Sequence of chain 1.B:
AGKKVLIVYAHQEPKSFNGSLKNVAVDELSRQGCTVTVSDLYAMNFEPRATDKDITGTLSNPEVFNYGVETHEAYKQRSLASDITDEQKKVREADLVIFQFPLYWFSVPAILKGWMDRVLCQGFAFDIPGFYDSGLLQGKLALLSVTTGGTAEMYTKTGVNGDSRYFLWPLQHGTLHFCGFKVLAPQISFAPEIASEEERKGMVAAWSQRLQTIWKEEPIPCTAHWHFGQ

A protein and the small-molecule ligand that binds it are described below.
Small molecule (SMILES): CC(=O)Nc1ccc2c(c1)[C@@H](CC#N)C(=O)N2C

Binding-site contacts:
Ligand atom C10 contacts residue FAD1 of chain 1.H at 3.4 Å.
Ligand atom O11 contacts residue FAD1 of chain 1.H at 3.5 Å (h-bond).
Ligand atom C6 contacts residue FAD1 of chain 1.H at 3.4 Å.
Ligand atom C10 contacts residue PHE178 of chain 1.A at 3.5 Å (hydrophobic).
Ligand atom C18 contacts residue FAD1 of chain 1.H at 3.9 Å.
Ligand atom C12 contacts residue GLY150 of chain 1.B at 4.0 Å.
Ligand atom C4 contacts residue TRP105 of chain 1.B at 3.6 Å (hydrophobic).
Ligand atom C6 contacts residue PHE126 of chain 1.A at 3.6 Å (hydrophobic).
Ligand atom N14 contacts residue GLY149 of chain 1.B at 3.5 Å.
Ligand atom C16 contacts residue FAD1 of chain 1.H at 3.4 Å.
Ligand atom C16 contacts residue PHE126 of chain 1.A at 4.0 Å (hydrophobic).
Ligand atom C4 contacts residue FAD1 of chain 1.H at 3.4 Å.
Ligand atom N15 contacts residue FAD1 of chain 1.H at 3.3 Å.
Ligand atom O17 contacts residue FAD1 of chain 1.H at 3.3 Å.
Ligand atom O11 contacts residue PHE178 of chain 1.A at 3.7 Å.
Ligand atom C3 contacts residue PHE178 of chain 1.A at 3.7 Å (hydrophobic).
Ligand atom O11 contacts residue ASN161 of chain 1.B at 2.8 Å (h-bond).
Ligand atom C18 contacts residue GLY68 of chain 1.A at 3.8 Å.
Ligand atom C7 contacts residue FAD1 of chain 1.H at 3.1 Å.
Ligand atom N9 contacts residue PHE178 of chain 1.A at 3.5 Å.
Ligand atom C10 contacts residue TRP105 of chain 1.B at 3.8 Å (hydrophobic).
Ligand atom N15 contacts residue PHE126 of chain 1.A at 3.3 Å.
Ligand atom C10 contacts residue PHE106 of chain 1.B at 3.8 Å (hydrophobic).
Ligand atom C4 contacts residue PHE178 of chain 1.A at 3.8 Å (hydrophobic).
Ligand atom C5 contacts residue FAD1 of chain 1.H at 3.3 Å.
Ligand atom C13 contacts residue GLY149 of chain 1.B at 3.7 Å.
Ligand atom C13 contacts residue GLY150 of chain 1.B at 3.7 Å.
Ligand atom C8 contacts residue FAD1 of chain 1.H at 3.1 Å.
Ligand atom C8 contacts residue PHE178 of chain 1.A at 3.6 Å (hydrophobic).
Ligand atom N14 contacts residue GLY150 of chain 1.B at 3.9 Å.
Ligand atom C12 contacts residue FAD1 of chain 1.H at 3.8 Å.
Ligand atom C18 contacts residue GLN122 of chain 1.A at 3.4 Å.
Ligand atom C10 contacts residue GLY174 of chain 1.A at 3.0 Å.
Ligand atom C2 contacts residue FAD1 of chain 1.H at 3.4 Å.
Ligand atom C12 contacts residue MET154 of chain 1.B at 3.8 Å (hydrophobic).
Ligand atom C5 contacts residue PHE126 of chain 1.A at 3.5 Å (hydrophobic).
Ligand atom N9 contacts residue FAD1 of chain 1.H at 3.3 Å.
Ligand atom C1 contacts residue FAD1 of chain 1.H at 3.2 Å.
Ligand atom O11 contacts residue TYR155 of chain 1.B at 3.7 Å.
Ligand atom C3 contacts residue FAD1 of chain 1.H at 3.2 Å.

Sequence of chain 1.A:
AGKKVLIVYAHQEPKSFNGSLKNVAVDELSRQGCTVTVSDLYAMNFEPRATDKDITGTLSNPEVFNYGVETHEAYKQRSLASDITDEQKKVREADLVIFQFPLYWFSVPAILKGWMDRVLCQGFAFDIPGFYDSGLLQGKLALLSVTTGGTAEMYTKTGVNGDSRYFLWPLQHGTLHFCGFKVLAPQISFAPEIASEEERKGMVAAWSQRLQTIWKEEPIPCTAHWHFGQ